Sequence of chain 1.D:
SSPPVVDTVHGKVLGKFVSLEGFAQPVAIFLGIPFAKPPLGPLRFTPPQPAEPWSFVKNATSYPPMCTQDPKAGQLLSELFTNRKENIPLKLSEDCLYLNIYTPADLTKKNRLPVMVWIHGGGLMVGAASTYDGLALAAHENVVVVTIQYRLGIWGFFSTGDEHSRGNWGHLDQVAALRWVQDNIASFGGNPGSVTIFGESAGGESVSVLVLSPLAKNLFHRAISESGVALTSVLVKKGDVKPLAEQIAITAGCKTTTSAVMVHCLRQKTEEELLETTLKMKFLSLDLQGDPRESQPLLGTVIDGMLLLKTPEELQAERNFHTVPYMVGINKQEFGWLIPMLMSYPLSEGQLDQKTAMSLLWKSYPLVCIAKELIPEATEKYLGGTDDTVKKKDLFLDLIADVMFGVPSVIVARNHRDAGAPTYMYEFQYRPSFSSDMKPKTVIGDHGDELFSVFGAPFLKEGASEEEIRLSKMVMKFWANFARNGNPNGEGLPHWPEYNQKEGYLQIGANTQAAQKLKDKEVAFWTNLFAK

Binding-site contacts:
Ligand atom C19 contacts residue LEU286 of chain 1.D at 3.3 Å (hydrophobic).
Ligand atom C4 contacts residue SER203 of chain 1.D at 3.7 Å.
Ligand atom C15 contacts residue LEU286 of chain 1.D at 3.9 Å (hydrophobic).
Ligand atom C14 contacts residue LEU344 of chain 1.D at 3.5 Å (hydrophobic).
Ligand atom C4 contacts residue GLY125 of chain 1.D at 3.2 Å.
Ligand atom C13 contacts residue LEU344 of chain 1.D at 3.7 Å (hydrophobic).
Ligand atom C18 contacts residue LEU286 of chain 1.D at 3.7 Å (hydrophobic).
Ligand atom C9 contacts residue THR234 of chain 1.D at 3.8 Å.
Ligand atom C17 contacts residue LEU286 of chain 1.D at 3.3 Å (hydrophobic).
Ligand atom C1 contacts residue MET406 of chain 1.D at 3.6 Å (hydrophobic).
Ligand atom O12 contacts residue GLY125 of chain 1.D at 3.8 Å.
Ligand atom O20 contacts residue LEU79 of chain 1.D at 3.9 Å.
Ligand atom C5 contacts residue GLY125 of chain 1.D at 3.7 Å.
Ligand atom C7 contacts residue VAL236 of chain 1.D at 3.6 Å (hydrophobic).
Ligand atom C9 contacts residue LEU237 of chain 1.D at 4.2 Å (hydrophobic).
Ligand atom C7 contacts residue MET406 of chain 1.D at 4.0 Å (hydrophobic).
Ligand atom C9 contacts residue PHE407 of chain 1.D at 3.6 Å (hydrophobic).
Ligand atom O20 contacts residue LEU344 of chain 1.D at 3.1 Å.
Ligand atom N8 contacts residue SER203 of chain 1.D at 3.8 Å.
Ligand atom C18 contacts residue MET345 of chain 1.D at 3.6 Å (hydrophobic).
Ligand atom C2 contacts residue ILE341 of chain 1.D at 3.7 Å (hydrophobic).
Ligand atom C6 contacts residue GLY125 of chain 1.D at 3.9 Å.
Ligand atom C9 contacts residue VAL236 of chain 1.D at 3.9 Å (hydrophobic).
Ligand atom O12 contacts residue SER203 of chain 1.D at 3.7 Å.
Ligand atom C1 contacts residue ILE341 of chain 1.D at 4.2 Å (hydrophobic).
Ligand atom C13 contacts residue LEU79 of chain 1.D at 3.9 Å (hydrophobic).
Ligand atom C16 contacts residue LEU344 of chain 1.D at 3.3 Å (hydrophobic).
Ligand atom C18 contacts residue LEU344 of chain 1.D at 3.1 Å (hydrophobic).
Ligand atom O20 contacts residue LEU340 of chain 1.D at 3.3 Å.
Ligand atom O12 contacts residue GLY124 of chain 1.D at 3.6 Å.
Ligand atom C9 contacts residue SER203 of chain 1.D at 4.2 Å.
Ligand atom C19 contacts residue LEU344 of chain 1.D at 3.6 Å (hydrophobic).
Ligand atom C6 contacts residue LEU237 of chain 1.D at 3.6 Å (hydrophobic).
Ligand atom C5 contacts residue LEU237 of chain 1.D at 4.0 Å (hydrophobic).
Ligand atom C4 contacts residue GLY124 of chain 1.D at 4.2 Å.
Ligand atom C9 contacts residue MET406 of chain 1.D at 4.0 Å (hydrophobic).
Ligand atom C5 contacts residue SER203 of chain 1.D at 4.0 Å.
Ligand atom C15 contacts residue LEU344 of chain 1.D at 4.2 Å (hydrophobic).
Ligand atom C6 contacts residue LEU300 of chain 1.D at 3.5 Å (hydrophobic).
Ligand atom C6 contacts residue VAL236 of chain 1.D at 3.8 Å (hydrophobic).

A protein and the small-molecule ligand that binds it are described below.
Small molecule (SMILES): CN1[C@@H]2CC[C@H]1CC(OC(=O)[C@H](O)c1ccccc1)C2